Binding-site contacts:
Ligand atom CAW contacts residue ARG316 of chain 1.A at 3.4 Å.
Ligand atom NAH contacts residue ASN202 of chain 1.A at 3.3 Å (h-bond).
Ligand atom NAD contacts residue NI1 of chain 1.G at 2.7 Å (h-bond).
Ligand atom CAO contacts residue LYS245 of chain 1.A at 3.6 Å.
Ligand atom NAE contacts residue GLU194 of chain 1.A at 3.0 Å (salt-bridge).
Ligand atom CAV contacts residue ARG316 of chain 1.A at 3.3 Å.
Ligand atom N contacts residue TYR181 of chain 1.A at 3.8 Å.
Ligand atom C contacts residue NI1 of chain 1.G at 2.8 Å.
Ligand atom NAD contacts residue HIS192 of chain 1.A at 3.4 Å (h-bond).
Ligand atom CAV contacts residue HIS90 of chain 1.A at 3.6 Å.
Ligand atom CAJ contacts residue TYR136 of chain 1.A at 3.6 Å (hydrophobic).
Ligand atom N contacts residue TYR136 of chain 1.A at 3.1 Å (h-bond).
Ligand atom CAS contacts residue HIS90 of chain 1.A at 3.6 Å.
Ligand atom NAG contacts residue LYS210 of chain 1.A at 3.4 Å.
Ligand atom NAE contacts residue EDO1 of chain 1.F at 3.2 Å (h-bond).
Ligand atom CAT contacts residue HIS90 of chain 1.A at 3.4 Å.
Ligand atom CAM contacts residue TYR136 of chain 1.A at 3.7 Å (hydrophobic).
Ligand atom CA contacts residue PHE189 of chain 1.A at 3.7 Å (hydrophobic).
Ligand atom NAG contacts residue TYR136 of chain 1.A at 3.7 Å.
Ligand atom NAE contacts residue NI1 of chain 1.G at 2.1 Å (h-bond).
Ligand atom NAI contacts residue TYR136 of chain 1.A at 2.8 Å (h-bond).
Ligand atom NAE contacts residue HIS192 of chain 1.A at 3.2 Å (h-bond).
Ligand atom NAF contacts residue LYS210 of chain 1.A at 3.7 Å.
Ligand atom NAD contacts residue EDO1 of chain 1.F at 3.4 Å (h-bond).
Ligand atom CAA contacts residue HIS90 of chain 1.A at 3.5 Å.
Ligand atom NAG contacts residue TYR181 of chain 1.A at 3.6 Å.
Ligand atom C contacts residue HIS192 of chain 1.A at 3.4 Å.
Ligand atom CAA contacts residue ARG316 of chain 1.A at 3.7 Å.
Ligand atom CAS contacts residue ARG316 of chain 1.A at 3.6 Å.
Ligand atom CAO contacts residue TYR136 of chain 1.A at 3.7 Å (hydrophobic).
Ligand atom O contacts residue HIS192 of chain 1.A at 3.1 Å.
Ligand atom OAN contacts residue LYS245 of chain 1.A at 3.1 Å (salt-bridge).
Ligand atom NAF contacts residue ASN202 of chain 1.A at 2.9 Å (h-bond).
Ligand atom CAM contacts residue LYS245 of chain 1.A at 3.6 Å.
Ligand atom O contacts residue NI1 of chain 1.G at 2.2 Å (h-bond).
Ligand atom CAA contacts residue LYS245 of chain 1.A at 3.5 Å.
Ligand atom NAI contacts residue TYR181 of chain 1.A at 3.7 Å.
Ligand atom CAU contacts residue HIS90 of chain 1.A at 3.5 Å.
Ligand atom O contacts residue HIS280 of chain 1.A at 3.3 Å (h-bond).
Ligand atom OAN contacts residue HIS192 of chain 1.A at 3.5 Å.

A small-molecule ligand and the protein it binds are described below.
Small molecule (SMILES): [NH3+]NC(=O)[C@H](NC(=O)CCCCc1ccccc1)c1nn[nH]n1

Sequence of chain 1.A:
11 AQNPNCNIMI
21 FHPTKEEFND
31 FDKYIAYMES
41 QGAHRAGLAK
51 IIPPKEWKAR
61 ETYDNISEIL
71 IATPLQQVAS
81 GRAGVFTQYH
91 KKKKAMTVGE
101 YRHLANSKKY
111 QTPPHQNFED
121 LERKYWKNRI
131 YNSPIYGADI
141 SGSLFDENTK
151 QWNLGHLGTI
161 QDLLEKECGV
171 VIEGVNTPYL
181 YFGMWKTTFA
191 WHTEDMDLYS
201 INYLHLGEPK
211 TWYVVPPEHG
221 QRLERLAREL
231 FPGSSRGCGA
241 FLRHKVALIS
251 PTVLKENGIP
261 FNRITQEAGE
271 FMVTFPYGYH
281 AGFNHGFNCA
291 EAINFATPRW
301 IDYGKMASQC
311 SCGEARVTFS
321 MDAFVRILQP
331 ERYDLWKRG